A small-molecule ligand and the protein it binds are described below.
Small molecule (SMILES): N#Cc1ccccc1NC(=O)[C@H](C1CCCCC1)n1c(-c2ccc(Cl)cc2)nc2cc(F)c(F)cc21

Binding-site contacts:
Ligand atom C10 contacts residue SER93 of chain 1.C at 3.7 Å.
Ligand atom C4 contacts residue SER93 of chain 1.C at 3.6 Å.
Ligand atom F5 contacts residue PHE97 of chain 1.C at 3.2 Å.
Ligand atom C29 contacts residue SER93 of chain 1.C at 3.3 Å.
Ligand atom O23 contacts residue MET51 of chain 1.C at 3.3 Å.
Ligand atom C34 contacts residue SER93 of chain 1.C at 3.4 Å.
Ligand atom C34 contacts residue ILE96 of chain 1.C at 3.7 Å (hydrophobic).
Ligand atom C33 contacts residue ARG92 of chain 1.C at 3.8 Å.
Ligand atom F6 contacts residue ILE30 of chain 1.C at 3.7 Å.
Ligand atom C33 contacts residue ILE96 of chain 1.C at 3.4 Å (hydrophobic).
Ligand atom C34 contacts residue MET51 of chain 1.C at 3.8 Å (hydrophobic).
Ligand atom C4 contacts residue ILE113 of chain 1.C at 3.6 Å (hydrophobic).
Ligand atom C17 contacts residue MET126 of chain 1.C at 3.6 Å (hydrophobic).
Ligand atom F6 contacts residue ILE34 of chain 1.C at 3.6 Å.
Ligand atom F5 contacts residue LEU109 of chain 1.C at 3.7 Å.
Ligand atom C26 contacts residue SER116 of chain 1.C at 3.7 Å.
Ligand atom F5 contacts residue SER93 of chain 1.C at 3.6 Å.
Ligand atom C1 contacts residue SER93 of chain 1.C at 3.7 Å.
Ligand atom N36 contacts residue LEU48 of chain 1.C at 3.5 Å.
Ligand atom C14 contacts residue MET89 of chain 1.C at 3.7 Å (hydrophobic).
Ligand atom F6 contacts residue THR31 of chain 1.C at 3.7 Å.
Ligand atom C10 contacts residue TYR130 of chain 1.C at 3.7 Å (hydrophobic).
Ligand atom N22 contacts residue SER93 of chain 1.C at 3.1 Å (h-bond).
Ligand atom C7 contacts residue SER93 of chain 1.C at 3.7 Å.
Ligand atom F6 contacts residue ILE96 of chain 1.C at 3.5 Å.
Ligand atom C31 contacts residue MET51 of chain 1.C at 3.7 Å (hydrophobic).
Ligand atom C31 contacts residue HIS55 of chain 1.C at 3.7 Å.
Ligand atom C4 contacts residue TYR130 of chain 1.C at 3.6 Å (hydrophobic).
Ligand atom C24 contacts residue LEU48 of chain 1.C at 3.7 Å (hydrophobic).
Ligand atom C35 contacts residue MET89 of chain 1.C at 3.5 Å (hydrophobic).
Ligand atom C32 contacts residue MET51 of chain 1.C at 3.6 Å (hydrophobic).
Ligand atom C35 contacts residue MET51 of chain 1.C at 3.7 Å (hydrophobic).
Ligand atom C1 contacts residue ILE113 of chain 1.C at 3.6 Å (hydrophobic).
Ligand atom N36 contacts residue ALA52 of chain 1.C at 3.5 Å.
Ligand atom C33 contacts residue MET51 of chain 1.C at 3.6 Å (hydrophobic).
Ligand atom C25 contacts residue ASN44 of chain 1.C at 3.5 Å.
Ligand atom C14 contacts residue PHE90 of chain 1.C at 3.5 Å (hydrophobic).
Ligand atom N11 contacts residue SER93 of chain 1.C at 3.6 Å.
Ligand atom N11 contacts residue TYR130 of chain 1.C at 2.9 Å (h-bond).
Ligand atom N36 contacts residue MET89 of chain 1.C at 3.3 Å (h-bond).

Sequence of chain 1.C:
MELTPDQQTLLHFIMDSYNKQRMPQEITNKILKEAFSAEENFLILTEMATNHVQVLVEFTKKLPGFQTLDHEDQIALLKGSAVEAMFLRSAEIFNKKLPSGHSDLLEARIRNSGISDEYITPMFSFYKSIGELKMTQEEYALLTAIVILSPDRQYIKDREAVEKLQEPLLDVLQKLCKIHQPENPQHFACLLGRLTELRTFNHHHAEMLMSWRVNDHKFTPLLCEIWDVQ